Sequence of chain 1.D:
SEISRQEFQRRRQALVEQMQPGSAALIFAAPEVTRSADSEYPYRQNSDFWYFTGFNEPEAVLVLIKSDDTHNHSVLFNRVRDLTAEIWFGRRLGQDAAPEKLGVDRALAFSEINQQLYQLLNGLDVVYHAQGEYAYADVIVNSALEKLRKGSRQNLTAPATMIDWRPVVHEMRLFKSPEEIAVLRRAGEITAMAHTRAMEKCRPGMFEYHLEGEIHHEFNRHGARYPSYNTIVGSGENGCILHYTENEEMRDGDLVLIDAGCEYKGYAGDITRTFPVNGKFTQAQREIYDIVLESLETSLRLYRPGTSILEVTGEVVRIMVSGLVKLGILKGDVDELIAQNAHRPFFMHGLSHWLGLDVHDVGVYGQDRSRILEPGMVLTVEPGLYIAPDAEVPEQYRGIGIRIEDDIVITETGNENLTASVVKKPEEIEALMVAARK

Sequence of chain 2.D:
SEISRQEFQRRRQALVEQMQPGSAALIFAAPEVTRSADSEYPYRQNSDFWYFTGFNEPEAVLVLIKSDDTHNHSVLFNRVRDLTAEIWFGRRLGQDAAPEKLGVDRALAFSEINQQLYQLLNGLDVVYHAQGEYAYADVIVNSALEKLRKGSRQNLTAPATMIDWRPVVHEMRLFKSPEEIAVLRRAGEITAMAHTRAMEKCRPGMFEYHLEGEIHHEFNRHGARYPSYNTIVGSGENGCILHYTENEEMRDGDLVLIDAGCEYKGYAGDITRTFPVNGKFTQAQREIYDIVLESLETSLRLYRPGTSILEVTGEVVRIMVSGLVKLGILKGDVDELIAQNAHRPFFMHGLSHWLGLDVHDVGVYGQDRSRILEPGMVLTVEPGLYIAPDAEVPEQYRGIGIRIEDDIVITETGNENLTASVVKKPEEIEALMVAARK

Sequence of chain 2.C:
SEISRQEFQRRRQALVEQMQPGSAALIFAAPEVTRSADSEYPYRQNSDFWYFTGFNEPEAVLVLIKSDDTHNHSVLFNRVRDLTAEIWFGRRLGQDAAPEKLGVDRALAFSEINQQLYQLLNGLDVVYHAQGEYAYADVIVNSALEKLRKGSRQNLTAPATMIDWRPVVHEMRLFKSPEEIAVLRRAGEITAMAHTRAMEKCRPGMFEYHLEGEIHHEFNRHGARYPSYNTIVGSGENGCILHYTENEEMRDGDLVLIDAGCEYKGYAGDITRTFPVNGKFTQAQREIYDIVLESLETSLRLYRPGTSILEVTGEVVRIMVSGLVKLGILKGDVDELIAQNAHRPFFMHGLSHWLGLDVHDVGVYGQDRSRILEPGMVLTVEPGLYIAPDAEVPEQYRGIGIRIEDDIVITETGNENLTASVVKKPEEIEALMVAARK

The small molecule below binds the protein below.
Small molecule (SMILES): CC(C)C[C@H](NC(=O)[C@@H]1CCCN1)C(=O)O

Binding-site contacts:
Ligand atom OXT contacts residue ARG370 of chain 2.D at 3.2 Å (salt-bridge).
Ligand atom CB contacts residue GLU383 of chain 2.D at 3.7 Å.
Ligand atom CB contacts residue HIS354 of chain 2.D at 3.9 Å.
Ligand atom CD2 contacts residue ARG370 of chain 2.D at 3.7 Å.
Ligand atom CD1 contacts residue HIS361 of chain 2.D at 3.8 Å.
Ligand atom C contacts residue HIS350 of chain 2.D at 4.3 Å.
Ligand atom CD contacts residue ASP260 of chain 2.D at 3.9 Å.
Ligand atom C contacts residue ARG153 of chain 2.C at 4.2 Å.
Ligand atom CG contacts residue ARG404 of chain 2.D at 3.4 Å.
Ligand atom C contacts residue GLY351 of chain 2.D at 3.6 Å.
Ligand atom O contacts residue TRP88 of chain 1.D at 3.8 Å.
Ligand atom C contacts residue HIS361 of chain 2.D at 3.9 Å.
Ligand atom O contacts residue GLY351 of chain 2.D at 3.5 Å (h-bond).
Ligand atom CD contacts residue ARG404 of chain 2.D at 3.7 Å.
Ligand atom C contacts residue ARG370 of chain 2.D at 3.6 Å.
Ligand atom OXT contacts residue HIS350 of chain 2.D at 4.1 Å.
Ligand atom CB contacts residue HIS361 of chain 2.D at 4.1 Å.
Ligand atom O contacts residue HIS243 of chain 2.D at 3.4 Å.
Ligand atom CB contacts residue HIS350 of chain 2.D at 3.6 Å.
Ligand atom CG contacts residue ARG370 of chain 2.D at 4.0 Å.
Ligand atom O contacts residue HIS361 of chain 2.D at 3.9 Å.
Ligand atom O contacts residue HIS350 of chain 2.D at 4.0 Å.
Ligand atom CG contacts residue GLU383 of chain 2.D at 3.6 Å.
Ligand atom CB contacts residue ARG370 of chain 2.D at 4.1 Å.
Ligand atom CD2 contacts residue HIS354 of chain 2.D at 3.8 Å.
Ligand atom OXT contacts residue GLY351 of chain 2.D at 2.9 Å (h-bond).
Ligand atom CD contacts residue GLU383 of chain 2.D at 4.1 Å.
Ligand atom CD2 contacts residue TYR366 of chain 2.D at 3.7 Å (hydrophobic).
Ligand atom CD1 contacts residue ARG153 of chain 2.C at 4.1 Å.
Ligand atom CG contacts residue HIS350 of chain 2.D at 4.1 Å.
Ligand atom CD contacts residue HIS243 of chain 2.D at 3.5 Å.
Ligand atom CA contacts residue GLU383 of chain 2.D at 3.4 Å.
Ligand atom CG contacts residue ARG153 of chain 2.C at 3.7 Å.
Ligand atom O contacts residue ARG153 of chain 2.C at 3.6 Å (salt-bridge).
Ligand atom N contacts residue GLU383 of chain 2.D at 3.7 Å.
Ligand atom O contacts residue TRP88 of chain 1.D at 3.7 Å.
Ligand atom N contacts residue HIS361 of chain 2.D at 4.0 Å.
Ligand atom N contacts residue HIS354 of chain 2.D at 4.1 Å.
Ligand atom N contacts residue HIS243 of chain 2.D at 3.6 Å (h-bond).
Ligand atom O contacts residue ARG370 of chain 2.D at 3.5 Å (salt-bridge).